The protein below binds the small molecule below.
Small molecule (SMILES): CCCCCCCCCC(=O)CC(=O)N[C@H]1CCOC1=O

Binding-site contacts:
Ligand atom C10 contacts residue SER129 of chain 1.B at 3.9 Å.
Ligand atom C11 contacts residue TYR64 of chain 1.B at 3.4 Å (hydrophobic).
Ligand atom O6 contacts residue TRP60 of chain 1.B at 3.1 Å (h-bond).
Ligand atom C2 contacts residue PHE101 of chain 1.B at 3.9 Å (hydrophobic).
Ligand atom C17 contacts residue TYR47 of chain 1.B at 3.9 Å (hydrophobic).
Ligand atom C5 contacts residue TRP88 of chain 1.B at 3.8 Å (hydrophobic).
Ligand atom C18 contacts residue ALA50 of chain 1.B at 3.7 Å (hydrophobic).
Ligand atom O6 contacts residue LEU110 of chain 1.B at 3.8 Å.
Ligand atom C13 contacts residue TYR64 of chain 1.B at 3.5 Å (hydrophobic).
Ligand atom OAP contacts residue ALA105 of chain 1.B at 3.3 Å.
Ligand atom O6 contacts residue TYR56 of chain 1.B at 3.6 Å.
Ligand atom C4 contacts residue TYR93 of chain 1.B at 3.4 Å (hydrophobic).
Ligand atom O9 contacts residue TRP88 of chain 1.B at 3.9 Å.
Ligand atom O12 contacts residue TYR56 of chain 1.B at 3.9 Å.
Ligand atom C8 contacts residue TYR56 of chain 1.B at 3.9 Å (hydrophobic).
Ligand atom C21 contacts residue CYS79 of chain 1.B at 3.8 Å (hydrophobic).
Ligand atom C11 contacts residue ASP73 of chain 1.B at 3.8 Å.
Ligand atom C10 contacts residue TYR64 of chain 1.B at 3.9 Å (hydrophobic).
Ligand atom C1 contacts residue TRP88 of chain 1.B at 3.7 Å (hydrophobic).
Ligand atom N7 contacts residue ASP73 of chain 1.B at 2.8 Å (salt-bridge).
Ligand atom C21 contacts residue GLY126 of chain 1.B at 3.8 Å.
Ligand atom C14 contacts residue TYR64 of chain 1.B at 3.8 Å (hydrophobic).
Ligand atom O9 contacts residue SER129 of chain 1.B at 2.7 Å (h-bond).
Ligand atom C8 contacts residue SER129 of chain 1.B at 3.5 Å.
Ligand atom O12 contacts residue LEU36 of chain 1.B at 3.8 Å.
Ligand atom C20 contacts residue TYR47 of chain 1.B at 3.9 Å (hydrophobic).
Ligand atom C17 contacts residue ALA50 of chain 1.B at 3.9 Å (hydrophobic).
Ligand atom N7 contacts residue THR75 of chain 1.B at 3.5 Å (h-bond).
Ligand atom C4 contacts residue ALA105 of chain 1.B at 3.8 Å (hydrophobic).
Ligand atom O12 contacts residue TYR64 of chain 1.B at 3.6 Å (h-bond).
Ligand atom C8 contacts residue ASP73 of chain 1.B at 3.5 Å.
Ligand atom OAP contacts residue PHE101 of chain 1.B at 3.8 Å.
Ligand atom C10 contacts residue THR75 of chain 1.B at 3.3 Å.
Ligand atom C1 contacts residue ASP73 of chain 1.B at 3.8 Å.
Ligand atom C8 contacts residue THR75 of chain 1.B at 3.6 Å.
Ligand atom C19 contacts residue GLY126 of chain 1.B at 3.9 Å.
Ligand atom C5 contacts residue TYR93 of chain 1.B at 3.5 Å (hydrophobic).
Ligand atom O9 contacts residue TYR56 of chain 1.B at 2.8 Å (h-bond).
Ligand atom C14 contacts residue ARG61 of chain 1.B at 3.9 Å.
Ligand atom C10 contacts residue ASP73 of chain 1.B at 3.3 Å.

Sequence of chain 1.B:
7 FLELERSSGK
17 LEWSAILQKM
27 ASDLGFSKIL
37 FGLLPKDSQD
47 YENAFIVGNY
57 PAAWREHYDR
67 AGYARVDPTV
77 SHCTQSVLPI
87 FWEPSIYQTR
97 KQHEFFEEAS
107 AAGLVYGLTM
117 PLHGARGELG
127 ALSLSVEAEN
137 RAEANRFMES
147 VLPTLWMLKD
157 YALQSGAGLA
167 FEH